Sequence of chain 1.A:
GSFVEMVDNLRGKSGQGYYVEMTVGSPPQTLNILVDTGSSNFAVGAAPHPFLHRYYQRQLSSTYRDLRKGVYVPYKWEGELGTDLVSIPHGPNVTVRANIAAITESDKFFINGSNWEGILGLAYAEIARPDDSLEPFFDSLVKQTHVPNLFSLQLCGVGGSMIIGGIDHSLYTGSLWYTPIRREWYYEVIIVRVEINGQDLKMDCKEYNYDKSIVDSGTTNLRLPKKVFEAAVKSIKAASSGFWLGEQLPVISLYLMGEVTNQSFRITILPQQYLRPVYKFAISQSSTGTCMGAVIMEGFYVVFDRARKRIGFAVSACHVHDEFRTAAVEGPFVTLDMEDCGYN

This protein binds this small molecule.
Small molecule (SMILES): COc1cc(Br)cc(CN2CCC(NC(=O)CCCS)CC2)c1OC

Binding-site contacts:
Ligand atom C6 contacts residue ASP248 of chain 1.A at 3.8 Å.
Ligand atom C10 contacts residue ASP248 of chain 1.A at 3.6 Å.
Ligand atom S13 contacts residue ARG255 of chain 1.A at 3.6 Å.
Ligand atom C26 contacts residue PHE128 of chain 1.A at 3.5 Å (hydrophobic).
Ligand atom C2 contacts residue GLY250 of chain 1.A at 3.6 Å.
Ligand atom C5 contacts residue ASP52 of chain 1.A at 3.5 Å.
Ligand atom C28 contacts residue GLN32 of chain 1.A at 3.3 Å.
Ligand atom C21 contacts residue GLY250 of chain 1.A at 3.8 Å.
Ligand atom C22 contacts residue LEU50 of chain 1.A at 3.5 Å (hydrophobic).
Ligand atom C18 contacts residue ILE138 of chain 1.A at 3.6 Å (hydrophobic).
Ligand atom C20 contacts residue ILE138 of chain 1.A at 3.7 Å (hydrophobic).
Ligand atom C18 contacts residue ASP52 of chain 1.A at 3.4 Å.
Ligand atom C12 contacts residue THR251 of chain 1.A at 3.4 Å.
Ligand atom C12 contacts residue ILE246 of chain 1.A at 3.8 Å (hydrophobic).
Ligand atom C1 contacts residue GLY250 of chain 1.A at 3.8 Å.
Ligand atom BR29 contacts residue LEU50 of chain 1.A at 3.8 Å.
Ligand atom BR29 contacts residue VAL51 of chain 1.A at 3.5 Å.
Ligand atom C10 contacts residue ILE246 of chain 1.A at 3.6 Å (hydrophobic).
Ligand atom C11 contacts residue CYS352 of chain 1.A at 3.6 Å (hydrophobic).
Ligand atom C20 contacts residue GLY250 of chain 1.A at 3.7 Å.
Ligand atom S13 contacts residue CYS352 of chain 1.A at 2.0 Å (h-bond).
Ligand atom C26 contacts residue TYR91 of chain 1.A at 3.9 Å (hydrophobic).
Ligand atom C1 contacts residue THR251 of chain 1.A at 3.7 Å.
Ligand atom C12 contacts residue ASP248 of chain 1.A at 3.4 Å.
Ligand atom N7 contacts residue ASP248 of chain 1.A at 2.9 Å (salt-bridge).
Ligand atom C23 contacts residue LEU50 of chain 1.A at 3.9 Å (hydrophobic).
Ligand atom C1 contacts residue ASP248 of chain 1.A at 3.7 Å.
Ligand atom C21 contacts residue LEU50 of chain 1.A at 3.8 Å (hydrophobic).
Ligand atom C19 contacts residue ILE138 of chain 1.A at 3.8 Å (hydrophobic).
Ligand atom C12 contacts residue CYS352 of chain 1.A at 2.7 Å (hydrophobic).
Ligand atom C8 contacts residue ASP248 of chain 1.A at 3.7 Å.
Ligand atom BR29 contacts residue GLY250 of chain 1.A at 3.5 Å.
Ligand atom S13 contacts residue THR349 of chain 1.A at 3.9 Å.
Ligand atom C4 contacts residue ASP52 of chain 1.A at 3.3 Å.
Ligand atom C20 contacts residue ASP52 of chain 1.A at 3.4 Å.
Ligand atom C10 contacts residue TYR218 of chain 1.A at 3.7 Å (hydrophobic).
Ligand atom C28 contacts residue ILE130 of chain 1.A at 3.8 Å (hydrophobic).
Ligand atom N3 contacts residue ASP52 of chain 1.A at 2.9 Å (salt-bridge).
Ligand atom C5 contacts residue GLY54 of chain 1.A at 3.6 Å.
Ligand atom C4 contacts residue TYR91 of chain 1.A at 3.6 Å (hydrophobic).